A protein and the small-molecule ligand that binds it are described below.
Small molecule (SMILES): Oc1cc(O)c(O)cc1O

Sequence of chain 1.I:
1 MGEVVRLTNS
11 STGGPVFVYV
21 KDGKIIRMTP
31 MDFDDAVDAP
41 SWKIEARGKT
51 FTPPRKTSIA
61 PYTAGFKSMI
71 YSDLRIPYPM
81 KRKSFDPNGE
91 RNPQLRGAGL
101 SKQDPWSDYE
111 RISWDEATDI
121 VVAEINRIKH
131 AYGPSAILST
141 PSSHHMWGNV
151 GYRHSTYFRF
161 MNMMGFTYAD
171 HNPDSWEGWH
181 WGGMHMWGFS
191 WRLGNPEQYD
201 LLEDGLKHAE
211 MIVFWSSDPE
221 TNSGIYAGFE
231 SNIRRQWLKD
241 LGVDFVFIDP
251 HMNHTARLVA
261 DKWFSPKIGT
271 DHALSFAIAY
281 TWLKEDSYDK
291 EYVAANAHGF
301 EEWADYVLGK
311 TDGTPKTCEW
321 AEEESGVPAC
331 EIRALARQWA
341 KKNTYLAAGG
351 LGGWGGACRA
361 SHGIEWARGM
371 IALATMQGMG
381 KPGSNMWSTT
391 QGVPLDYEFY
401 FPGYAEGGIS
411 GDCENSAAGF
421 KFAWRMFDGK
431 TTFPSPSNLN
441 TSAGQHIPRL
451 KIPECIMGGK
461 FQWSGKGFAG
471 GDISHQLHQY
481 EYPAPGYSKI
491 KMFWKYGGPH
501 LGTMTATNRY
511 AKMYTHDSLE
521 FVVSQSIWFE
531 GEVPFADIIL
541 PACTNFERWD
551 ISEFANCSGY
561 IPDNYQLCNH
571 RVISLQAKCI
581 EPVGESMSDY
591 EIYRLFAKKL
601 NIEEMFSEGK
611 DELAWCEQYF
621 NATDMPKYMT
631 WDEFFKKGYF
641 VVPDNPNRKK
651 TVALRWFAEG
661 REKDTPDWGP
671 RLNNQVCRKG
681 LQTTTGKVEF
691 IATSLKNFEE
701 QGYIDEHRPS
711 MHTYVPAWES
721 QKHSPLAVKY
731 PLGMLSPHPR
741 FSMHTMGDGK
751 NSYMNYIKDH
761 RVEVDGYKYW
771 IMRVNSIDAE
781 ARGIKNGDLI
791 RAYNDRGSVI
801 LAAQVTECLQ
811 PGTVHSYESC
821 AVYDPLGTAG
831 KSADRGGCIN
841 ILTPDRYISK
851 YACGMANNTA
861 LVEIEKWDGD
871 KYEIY

Binding-site contacts:
Ligand atom C1 contacts residue TRP176 of chain 1.I at 3.9 Å (hydrophobic).
Ligand atom C4 contacts residue TRP176 of chain 1.I at 3.9 Å (hydrophobic).
Ligand atom O5 contacts residue ASP174 of chain 1.I at 3.8 Å.
Ligand atom O5 contacts residue SER175 of chain 1.I at 2.4 Å (h-bond).
Ligand atom O5 contacts residue MGD1 of chain 1.JB at 3.1 Å (h-bond).
Ligand atom C4 contacts residue HIS144 of chain 1.I at 3.8 Å.
Ligand atom O1 contacts residue ILE561 of chain 1.I at 3.6 Å.
Ligand atom C6 contacts residue TRP176 of chain 1.I at 3.7 Å (hydrophobic).
Ligand atom O4 contacts residue SER175 of chain 1.I at 4.0 Å.
Ligand atom C3 contacts residue ARG153 of chain 1.I at 4.0 Å.
Ligand atom C6 contacts residue SER175 of chain 1.I at 3.4 Å.
Ligand atom C6 contacts residue TRP354 of chain 1.I at 3.8 Å (hydrophobic).
Ligand atom O1 contacts residue ILE225 of chain 1.I at 3.8 Å.
Ligand atom C1 contacts residue HIS144 of chain 1.I at 3.7 Å.
Ligand atom O2 contacts residue TYR560 of chain 1.I at 2.6 Å (h-bond).
Ligand atom O5 contacts residue HIS144 of chain 1.I at 2.6 Å (h-bond).
Ligand atom C3 contacts residue TYR560 of chain 1.I at 3.9 Å (hydrophobic).
Ligand atom C4 contacts residue SER143 of chain 1.I at 3.9 Å.
Ligand atom O1 contacts residue CYS557 of chain 1.I at 3.7 Å.
Ligand atom C1 contacts residue TYR404 of chain 1.I at 3.6 Å (hydrophobic).
Ligand atom C4 contacts residue SER175 of chain 1.I at 3.8 Å.
Ligand atom O5 contacts residue 4MO1 of chain 1.LB at 2.3 Å.
Ligand atom C2 contacts residue TYR560 of chain 1.I at 3.4 Å (hydrophobic).
Ligand atom C5 contacts residue ASP174 of chain 1.I at 3.8 Å.
Ligand atom O2 contacts residue TYR404 of chain 1.I at 2.7 Å (h-bond).
Ligand atom C6 contacts residue HIS144 of chain 1.I at 3.6 Å.
Ligand atom C2 contacts residue HIS144 of chain 1.I at 4.0 Å.
Ligand atom C2 contacts residue TYR404 of chain 1.I at 3.4 Å (hydrophobic).
Ligand atom C5 contacts residue TRP176 of chain 1.I at 3.7 Å (hydrophobic).
Ligand atom C1 contacts residue TYR560 of chain 1.I at 4.0 Å (hydrophobic).
Ligand atom O5 contacts residue MGD1 of chain 1.KB at 3.2 Å (h-bond).
Ligand atom O4 contacts residue PHE468 of chain 1.I at 3.8 Å.
Ligand atom O4 contacts residue SER143 of chain 1.I at 3.0 Å (h-bond).
Ligand atom O2 contacts residue CYS557 of chain 1.I at 3.8 Å.
Ligand atom O4 contacts residue ASP174 of chain 1.I at 2.9 Å (salt-bridge).
Ligand atom C5 contacts residue 4MO1 of chain 1.LB at 3.3 Å.
Ligand atom C5 contacts residue HIS144 of chain 1.I at 3.5 Å.
Ligand atom O1 contacts residue TYR404 of chain 1.I at 3.2 Å (h-bond).
Ligand atom C4 contacts residue ASP174 of chain 1.I at 3.8 Å.
Ligand atom C5 contacts residue SER175 of chain 1.I at 2.6 Å.